The small molecule below binds the protein below.
Small molecule (SMILES): Nc1nc(N2CCCC2)c2c(C#Cc3ccccc3)c[nH]c2n1

Binding-site contacts:
Ligand atom N3 contacts residue PHE117 of chain 1.C at 3.7 Å.
Ligand atom N1 contacts residue NAP1 of chain 1.I at 2.7 Å (h-bond).
Ligand atom NAW contacts residue NAP1 of chain 1.I at 3.8 Å.
Ligand atom CAK contacts residue PRO230 of chain 1.C at 3.6 Å (hydrophobic).
Ligand atom CAC contacts residue PHE117 of chain 1.C at 3.5 Å (hydrophobic).
Ligand atom NAP contacts residue NAP1 of chain 1.I at 3.5 Å.
Ligand atom NAA contacts residue PHE117 of chain 1.C at 3.6 Å.
Ligand atom C4 contacts residue NAP1 of chain 1.I at 3.5 Å.
Ligand atom NAW contacts residue PHE117 of chain 1.C at 3.7 Å.
Ligand atom CAD contacts residue TRP241 of chain 1.C at 3.6 Å (hydrophobic).
Ligand atom CAI contacts residue TYR194 of chain 1.C at 3.7 Å (hydrophobic).
Ligand atom NAA contacts residue NAP1 of chain 1.I at 2.9 Å (h-bond).
Ligand atom CAH contacts residue VAL226 of chain 1.C at 3.8 Å (hydrophobic).
Ligand atom NAP contacts residue ASP181 of chain 1.C at 3.7 Å.
Ligand atom N3 contacts residue TYR194 of chain 1.C at 3.6 Å.
Ligand atom C2 contacts residue PHE117 of chain 1.C at 3.4 Å (hydrophobic).
Ligand atom N1 contacts residue PHE117 of chain 1.C at 3.6 Å.
Ligand atom CAF contacts residue TRP241 of chain 1.C at 3.6 Å (hydrophobic).
Ligand atom CAK contacts residue ARG34 of chain 1.C at 3.7 Å.
Ligand atom CAC contacts residue NAP1 of chain 1.I at 3.7 Å.
Ligand atom C2 contacts residue NAP1 of chain 1.I at 3.2 Å.
Ligand atom N3 contacts residue SER115 of chain 1.C at 3.7 Å.
Ligand atom CAI contacts residue NAP1 of chain 1.I at 3.3 Å.
Ligand atom C5 contacts residue PHE117 of chain 1.C at 3.6 Å (hydrophobic).
Ligand atom C4 contacts residue TYR194 of chain 1.C at 3.5 Å (hydrophobic).
Ligand atom CAS contacts residue PHE117 of chain 1.C at 3.5 Å (hydrophobic).
Ligand atom C2 contacts residue SER115 of chain 1.C at 3.7 Å.
Ligand atom CAG contacts residue LEU229 of chain 1.C at 3.5 Å (hydrophobic).
Ligand atom CAS contacts residue NAP1 of chain 1.I at 3.5 Å.
Ligand atom CAF contacts residue VAL226 of chain 1.C at 3.7 Å (hydrophobic).
Ligand atom NAP contacts residue PHE117 of chain 1.C at 3.6 Å.
Ligand atom N3 contacts residue NAP1 of chain 1.I at 2.6 Å (h-bond).
Ligand atom C4 contacts residue PHE117 of chain 1.C at 3.4 Å (hydrophobic).
Ligand atom NAA contacts residue SER115 of chain 1.C at 2.9 Å (h-bond).
Ligand atom CAE contacts residue LEU229 of chain 1.C at 3.2 Å (hydrophobic).
Ligand atom C5 contacts residue NAP1 of chain 1.I at 3.7 Å.
Ligand atom CAI contacts residue PHE117 of chain 1.C at 3.5 Å (hydrophobic).
Ligand atom C6 contacts residue PHE117 of chain 1.C at 3.5 Å (hydrophobic).
Ligand atom NAP contacts residue TYR194 of chain 1.C at 2.6 Å (h-bond).
Ligand atom CAL contacts residue NAP1 of chain 1.I at 3.3 Å.

Sequence of chain 1.C:
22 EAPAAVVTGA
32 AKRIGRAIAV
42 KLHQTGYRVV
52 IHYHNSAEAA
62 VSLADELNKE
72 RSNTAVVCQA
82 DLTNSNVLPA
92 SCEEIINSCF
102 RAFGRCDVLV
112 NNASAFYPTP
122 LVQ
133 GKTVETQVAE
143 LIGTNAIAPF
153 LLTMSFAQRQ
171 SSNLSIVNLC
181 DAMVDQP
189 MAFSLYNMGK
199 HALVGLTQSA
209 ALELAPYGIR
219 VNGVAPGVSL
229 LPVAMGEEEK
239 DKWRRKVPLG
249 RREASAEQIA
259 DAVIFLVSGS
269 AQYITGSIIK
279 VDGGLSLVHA